This protein binds this small molecule.
Small molecule (SMILES): CC(=O)N[C@H]1[C@H](O[C@H]2[C@H](O)[C@@H](NC(C)=O)CO[C@@H]2CO)O[C@H](CO)[C@@H](O[C@@H]2O[C@H](CO)[C@@H](O)[C@H](O)[C@@H]2O)[C@@H]1O

Sequence of chain 1.B:
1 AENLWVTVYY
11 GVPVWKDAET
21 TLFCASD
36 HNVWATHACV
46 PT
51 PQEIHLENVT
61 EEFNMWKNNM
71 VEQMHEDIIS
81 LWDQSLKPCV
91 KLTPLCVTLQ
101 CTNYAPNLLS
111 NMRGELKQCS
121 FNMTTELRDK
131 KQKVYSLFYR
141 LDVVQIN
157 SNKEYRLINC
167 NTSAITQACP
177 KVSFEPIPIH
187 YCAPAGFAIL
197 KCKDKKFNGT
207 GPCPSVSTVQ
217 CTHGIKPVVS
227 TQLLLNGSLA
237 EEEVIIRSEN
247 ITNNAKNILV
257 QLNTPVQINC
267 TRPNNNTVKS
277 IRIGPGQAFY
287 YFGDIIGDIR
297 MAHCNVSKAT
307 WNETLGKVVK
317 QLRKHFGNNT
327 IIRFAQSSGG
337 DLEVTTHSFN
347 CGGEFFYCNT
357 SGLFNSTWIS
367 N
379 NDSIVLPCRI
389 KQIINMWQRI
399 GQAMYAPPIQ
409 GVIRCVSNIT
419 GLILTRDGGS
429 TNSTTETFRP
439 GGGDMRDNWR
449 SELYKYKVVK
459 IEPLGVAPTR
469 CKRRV

Binding-site contacts:
Ligand atom O5 contacts residue ASN355 of chain 1.B at 2.3 Å (h-bond).
Ligand atom N2 contacts residue ASN355 of chain 1.B at 3.0 Å (h-bond).
Ligand atom C4 contacts residue ASN355 of chain 1.B at 4.3 Å.
Ligand atom C6 contacts residue SER357 of chain 1.B at 4.1 Å.
Ligand atom C3 contacts residue ASN355 of chain 1.B at 3.9 Å.
Ligand atom C1 contacts residue ASN355 of chain 1.B at 1.4 Å.
Ligand atom O5 contacts residue SER357 of chain 1.B at 3.8 Å.
Ligand atom C2 contacts residue ASN355 of chain 1.B at 2.5 Å.
Ligand atom C5 contacts residue ASN355 of chain 1.B at 3.6 Å.
Ligand atom O7 contacts residue ASN355 of chain 1.B at 2.9 Å (h-bond).
Ligand atom C8 contacts residue ASN355 of chain 1.B at 3.9 Å.
Ligand atom C8 contacts residue THR342 of chain 1.B at 3.8 Å.
Ligand atom C7 contacts residue ASN355 of chain 1.B at 3.1 Å.
Ligand atom C5 contacts residue SER357 of chain 1.B at 3.9 Å.
Ligand atom C1 contacts residue SER357 of chain 1.B at 3.9 Å.